A protein and the small-molecule ligand that binds it are described below.
Small molecule (SMILES): C=C(NC(=O)c1cn2ncnc(Nc3cc(NC(=O)c4ccnc(N5CCOCC5)c4)ccc3C)c2c1C)c1ccccc1

Sequence of chain 1.A:
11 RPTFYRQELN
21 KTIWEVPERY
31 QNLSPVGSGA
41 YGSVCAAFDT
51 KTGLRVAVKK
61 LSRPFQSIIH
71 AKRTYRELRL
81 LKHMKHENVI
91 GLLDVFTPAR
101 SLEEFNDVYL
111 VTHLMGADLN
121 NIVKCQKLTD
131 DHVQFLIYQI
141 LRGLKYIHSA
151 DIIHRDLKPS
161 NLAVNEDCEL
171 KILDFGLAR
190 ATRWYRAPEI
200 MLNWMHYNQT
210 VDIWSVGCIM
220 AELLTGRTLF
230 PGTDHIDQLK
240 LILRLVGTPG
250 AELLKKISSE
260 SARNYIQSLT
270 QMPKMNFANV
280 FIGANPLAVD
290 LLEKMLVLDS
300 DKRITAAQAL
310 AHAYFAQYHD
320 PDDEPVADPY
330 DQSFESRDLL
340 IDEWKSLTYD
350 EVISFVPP

Binding-site contacts:
Ligand atom C29 contacts residue THR112 of chain 1.A at 3.2 Å.
Ligand atom C15 contacts residue MET115 of chain 1.A at 3.6 Å (hydrophobic).
Ligand atom C17 contacts residue ARG179 of chain 1.A at 3.2 Å.
Ligand atom C18 contacts residue ARG179 of chain 1.A at 3.6 Å.
Ligand atom C31 contacts residue ASP174 of chain 1.A at 3.6 Å.
Ligand atom N30 contacts residue GLU77 of chain 1.A at 2.8 Å (salt-bridge).
Ligand atom C10 contacts residue HIS113 of chain 1.A at 3.1 Å.
Ligand atom O32 contacts residue ILE90 of chain 1.A at 3.5 Å.
Ligand atom N2 contacts residue LEU177 of chain 1.A at 3.0 Å (h-bond).
Ligand atom C21 contacts residue LEU114 of chain 1.A at 3.2 Å (hydrophobic).
Ligand atom C3 contacts residue PHE175 of chain 1.A at 3.4 Å (hydrophobic).
Ligand atom C26 contacts residue LEU81 of chain 1.A at 3.6 Å (hydrophobic).
Ligand atom C20 contacts residue LEU114 of chain 1.A at 3.1 Å (hydrophobic).
Ligand atom C11 contacts residue LEU114 of chain 1.A at 3.5 Å (hydrophobic).
Ligand atom C10 contacts residue THR112 of chain 1.A at 3.4 Å.
Ligand atom C15 contacts residue ALA117 of chain 1.A at 3.0 Å (hydrophobic).
Ligand atom C29 contacts residue LEU110 of chain 1.A at 3.6 Å (hydrophobic).
Ligand atom O12 contacts residue MET115 of chain 1.A at 2.6 Å (h-bond).
Ligand atom N22 contacts residue THR112 of chain 1.A at 3.4 Å (h-bond).
Ligand atom C26 contacts residue GLU77 of chain 1.A at 3.3 Å.
Ligand atom C20 contacts residue MET115 of chain 1.A at 3.6 Å (hydrophobic).
Ligand atom C37 contacts residue GLU77 of chain 1.A at 3.5 Å.
Ligand atom C21 contacts residue MET115 of chain 1.A at 2.8 Å (hydrophobic).
Ligand atom O42 contacts residue HIS154 of chain 1.A at 3.3 Å.
Ligand atom C41 contacts residue VAL89 of chain 1.A at 3.4 Å (hydrophobic).
Ligand atom C35 contacts residue ASP174 of chain 1.A at 3.5 Å.
Ligand atom C23 contacts residue THR112 of chain 1.A at 3.5 Å.
Ligand atom C43 contacts residue HIS154 of chain 1.A at 3.6 Å.
Ligand atom O32 contacts residue LEU173 of chain 1.A at 3.3 Å.
Ligand atom O32 contacts residue ASP174 of chain 1.A at 2.9 Å (salt-bridge).
Ligand atom C38 contacts residue GLU77 of chain 1.A at 3.0 Å.
Ligand atom O42 contacts residue ILE147 of chain 1.A at 3.6 Å.
Ligand atom C10 contacts residue ALA57 of chain 1.A at 3.6 Å (hydrophobic).
Ligand atom O12 contacts residue LEU114 of chain 1.A at 2.8 Å.
Ligand atom C34 contacts residue ASP174 of chain 1.A at 3.5 Å.
Ligand atom C3 contacts residue LEU177 of chain 1.A at 3.4 Å (hydrophobic).
Ligand atom C24 contacts residue THR112 of chain 1.A at 3.4 Å.
Ligand atom C15 contacts residue GLY116 of chain 1.A at 3.4 Å.
Ligand atom C27 contacts residue GLU77 of chain 1.A at 3.4 Å.
Ligand atom C29 contacts residue ALA57 of chain 1.A at 3.1 Å (hydrophobic).